Sequence of chain 2.C:
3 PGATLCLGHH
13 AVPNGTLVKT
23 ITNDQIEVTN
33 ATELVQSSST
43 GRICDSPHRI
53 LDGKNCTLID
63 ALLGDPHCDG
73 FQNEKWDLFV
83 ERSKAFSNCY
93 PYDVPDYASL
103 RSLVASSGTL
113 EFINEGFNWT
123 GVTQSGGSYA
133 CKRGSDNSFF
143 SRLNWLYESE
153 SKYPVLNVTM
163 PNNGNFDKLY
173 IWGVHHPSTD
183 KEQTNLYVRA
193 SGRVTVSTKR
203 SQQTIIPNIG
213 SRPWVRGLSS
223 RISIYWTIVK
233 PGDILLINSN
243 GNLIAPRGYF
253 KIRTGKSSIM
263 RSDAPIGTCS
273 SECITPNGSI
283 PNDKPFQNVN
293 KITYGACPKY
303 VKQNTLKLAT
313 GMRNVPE

A small-molecule ligand and the protein it binds are described below.
Small molecule (SMILES): CC(=O)N[C@H]1[C@H]([C@H](O)[C@H](O)CO)O[C@@](OC[C@H]2O[C@@H](O)[C@H](O)[C@@H](O)[C@H]2O)(C(=O)O)C[C@@H]1O

Binding-site contacts:
Ligand atom O1A contacts residue LEU220 of chain 2.C at 3.7 Å.
Ligand atom C11 contacts residue GLY129 of chain 2.C at 3.9 Å.
Ligand atom O8 contacts residue TYR92 of chain 2.C at 3.0 Å (h-bond).
Ligand atom O1A contacts residue TYR131 of chain 2.C at 3.8 Å.
Ligand atom C9 contacts residue TRP147 of chain 2.C at 4.0 Å (hydrophobic).
Ligand atom O9 contacts residue GLU184 of chain 2.C at 2.7 Å (salt-bridge).
Ligand atom O4 contacts residue GLY129 of chain 2.C at 3.9 Å.
Ligand atom C9 contacts residue GLU184 of chain 2.C at 3.4 Å.
Ligand atom O1B contacts residue TYR131 of chain 2.C at 2.6 Å (h-bond).
Ligand atom C11 contacts residue TRP147 of chain 2.C at 4.0 Å (hydrophobic).
Ligand atom C9 contacts residue LEU188 of chain 2.C at 3.9 Å (hydrophobic).
Ligand atom O1A contacts residue SER130 of chain 2.C at 2.7 Å (h-bond).
Ligand atom C4 contacts residue TYR131 of chain 2.C at 3.8 Å (hydrophobic).
Ligand atom C11 contacts residue GLY128 of chain 2.C at 3.6 Å.
Ligand atom C8 contacts residue TYR92 of chain 2.C at 3.8 Å (hydrophobic).
Ligand atom C10 contacts residue GLY129 of chain 2.C at 3.9 Å.
Ligand atom O8 contacts residue TRP147 of chain 2.C at 3.5 Å.
Ligand atom C10 contacts residue LEU188 of chain 2.C at 3.8 Å (hydrophobic).
Ligand atom O9 contacts residue TYR92 of chain 2.C at 2.9 Å (h-bond).
Ligand atom C4 contacts residue GLY129 of chain 2.C at 3.5 Å.
Ligand atom C11 contacts residue TYR149 of chain 2.C at 3.8 Å (hydrophobic).
Ligand atom C7 contacts residue TRP147 of chain 2.C at 3.7 Å (hydrophobic).
Ligand atom O9 contacts residue HIS177 of chain 2.C at 3.1 Å (h-bond).
Ligand atom C6 contacts residue TYR131 of chain 2.C at 3.7 Å (hydrophobic).
Ligand atom O10 contacts residue LEU188 of chain 2.C at 3.1 Å.
Ligand atom C11 contacts residue LEU188 of chain 2.C at 4.0 Å (hydrophobic).
Ligand atom O1B contacts residue SER130 of chain 2.C at 3.4 Å.
Ligand atom C1 contacts residue TYR131 of chain 2.C at 3.5 Å (hydrophobic).
Ligand atom O7 contacts residue LEU188 of chain 2.C at 4.0 Å.
Ligand atom C5 contacts residue GLY129 of chain 2.C at 3.7 Å.
Ligand atom C8 contacts residue TRP147 of chain 2.C at 3.9 Å (hydrophobic).
Ligand atom C8 contacts residue GLU184 of chain 2.C at 4.0 Å.
Ligand atom N5 contacts residue TRP147 of chain 2.C at 3.8 Å.
Ligand atom C9 contacts residue HIS177 of chain 2.C at 3.4 Å.
Ligand atom N5 contacts residue GLY129 of chain 2.C at 3.0 Å (h-bond).
Ligand atom O1B contacts residue ASN139 of chain 2.C at 3.8 Å.
Ligand atom C6 contacts residue TRP147 of chain 2.C at 4.1 Å (hydrophobic).
Ligand atom C1 contacts residue SER130 of chain 2.C at 3.4 Å.
Ligand atom O9 contacts residue SER222 of chain 2.C at 2.8 Å (h-bond).
Ligand atom C9 contacts residue TYR92 of chain 2.C at 3.5 Å (hydrophobic).